Sequence of chain 1.A:
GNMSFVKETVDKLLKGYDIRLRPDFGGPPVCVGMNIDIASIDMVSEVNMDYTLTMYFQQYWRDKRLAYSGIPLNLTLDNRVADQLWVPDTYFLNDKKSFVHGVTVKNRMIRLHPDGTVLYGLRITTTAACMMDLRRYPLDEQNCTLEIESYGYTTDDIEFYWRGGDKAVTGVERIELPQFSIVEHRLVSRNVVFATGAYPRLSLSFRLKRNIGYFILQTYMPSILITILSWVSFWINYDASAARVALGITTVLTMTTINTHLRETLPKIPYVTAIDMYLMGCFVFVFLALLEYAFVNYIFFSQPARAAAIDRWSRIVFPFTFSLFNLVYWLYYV

Binding-site contacts:
Ligand atom C7 contacts residue ARG247 of chain 1.A at 3.5 Å.
Ligand atom C6 contacts residue TYR418 of chain 1.B at 3.8 Å (hydrophobic).
Ligand atom N2 contacts residue ARG251 of chain 1.A at 3.4 Å (salt-bridge).
Ligand atom C1 contacts residue ASN204 of chain 1.A at 1.5 Å.
Ligand atom O7 contacts residue ARG251 of chain 1.A at 3.8 Å.
Ligand atom O3 contacts residue ARG247 of chain 1.A at 3.2 Å (salt-bridge).
Ligand atom C2 contacts residue ARG247 of chain 1.A at 3.9 Å.
Ligand atom C6 contacts residue SER250 of chain 1.A at 3.4 Å.
Ligand atom C7 contacts residue ARG251 of chain 1.A at 3.4 Å.
Ligand atom N2 contacts residue ASN204 of chain 1.A at 3.1 Å (h-bond).
Ligand atom O7 contacts residue ASN204 of chain 1.A at 3.5 Å (h-bond).
Ligand atom C8 contacts residue SER266 of chain 1.A at 3.5 Å.
Ligand atom C5 contacts residue ASN204 of chain 1.A at 3.7 Å.
Ligand atom C8 contacts residue ARG251 of chain 1.A at 3.8 Å.
Ligand atom O6 contacts residue ARG251 of chain 1.A at 3.9 Å.
Ligand atom C7 contacts residue ASP500 of chain 1.B at 3.8 Å.
Ligand atom C7 contacts residue ASN204 of chain 1.A at 3.5 Å.
Ligand atom O5 contacts residue ARG251 of chain 1.A at 3.8 Å.
Ligand atom C2 contacts residue ASN204 of chain 1.A at 2.6 Å.
Ligand atom C8 contacts residue ASP500 of chain 1.B at 3.6 Å.
Ligand atom O7 contacts residue ARG268 of chain 1.A at 3.3 Å (salt-bridge).
Ligand atom O3 contacts residue ARG251 of chain 1.A at 2.6 Å (salt-bridge).
Ligand atom C3 contacts residue ARG251 of chain 1.A at 3.7 Å.
Ligand atom O7 contacts residue ARG247 of chain 1.A at 3.1 Å (salt-bridge).
Ligand atom C3 contacts residue ASN204 of chain 1.A at 3.9 Å.
Ligand atom C8 contacts residue SER490 of chain 1.B at 3.3 Å.
Ligand atom O3 contacts residue ASP500 of chain 1.B at 3.9 Å.
Ligand atom N2 contacts residue ASP500 of chain 1.B at 3.4 Å (salt-bridge).
Ligand atom N2 contacts residue ARG247 of chain 1.A at 3.9 Å.
Ligand atom C2 contacts residue SER266 of chain 1.A at 3.7 Å.
Ligand atom C3 contacts residue SER266 of chain 1.A at 3.8 Å.
Ligand atom C7 contacts residue SER266 of chain 1.A at 3.6 Å.
Ligand atom O2 contacts residue THR497 of chain 1.B at 3.4 Å (h-bond).
Ligand atom O5 contacts residue ASN417 of chain 1.B at 3.7 Å.
Ligand atom O5 contacts residue ASN204 of chain 1.A at 2.3 Å (h-bond).
Ligand atom N2 contacts residue TYR418 of chain 1.B at 3.5 Å (h-bond).
Ligand atom O6 contacts residue ARG247 of chain 1.A at 3.8 Å.
Ligand atom N2 contacts residue SER266 of chain 1.A at 2.8 Å (h-bond).
Ligand atom C8 contacts residue ARG247 of chain 1.A at 3.8 Å.
Ligand atom C1 contacts residue TYR418 of chain 1.B at 3.8 Å (hydrophobic).

Sequence of chain 1.B:
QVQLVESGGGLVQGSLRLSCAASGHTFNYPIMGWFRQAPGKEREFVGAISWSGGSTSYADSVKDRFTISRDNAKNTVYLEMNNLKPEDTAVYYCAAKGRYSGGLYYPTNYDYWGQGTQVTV

The protein below binds the small molecule below.
Small molecule (SMILES): CC(=O)N[C@H]1[C@H](O[C@H]2[C@H](O)[C@@H](NC(C)=O)CO[C@@H]2CO)O[C@H](CO)[C@@H](O[C@@H]2O[C@H](CO[C@H]3O[C@H](CO)[C@@H](O)[C@H](O)[C@@H]3O)[C@@H](O)[C@H](O[C@H]3O[C@H](CO)[C@@H](O)[C@H](O)[C@@H]3O)[C@@H]2O)[C@@H]1O